Binding-site contacts:
Ligand atom O7 contacts residue SER587 of chain 1.A at 3.5 Å.
Ligand atom C4 contacts residue ASN618 of chain 1.A at 4.2 Å.
Ligand atom O5 contacts residue ASN618 of chain 1.A at 2.3 Å (h-bond).
Ligand atom O6 contacts residue VAL589 of chain 1.A at 4.4 Å.
Ligand atom C7 contacts residue LYS586 of chain 1.A at 3.5 Å.
Ligand atom N2 contacts residue LYS586 of chain 1.A at 4.2 Å.
Ligand atom O7 contacts residue LYS586 of chain 1.A at 3.5 Å (salt-bridge).
Ligand atom C7 contacts residue ASN618 of chain 1.A at 3.6 Å.
Ligand atom N2 contacts residue ASN618 of chain 1.A at 2.9 Å (h-bond).
Ligand atom C2 contacts residue SER587 of chain 1.A at 4.5 Å.
Ligand atom C3 contacts residue ASN618 of chain 1.A at 3.9 Å.
Ligand atom O5 contacts residue SER587 of chain 1.A at 4.1 Å.
Ligand atom O7 contacts residue ASN618 of chain 1.A at 3.9 Å.
Ligand atom C5 contacts residue ASN618 of chain 1.A at 3.6 Å.
Ligand atom C1 contacts residue SER587 of chain 1.A at 4.1 Å.
Ligand atom C1 contacts residue ASN618 of chain 1.A at 1.5 Å.
Ligand atom C2 contacts residue ASN618 of chain 1.A at 2.5 Å.
Ligand atom C6 contacts residue VAL589 of chain 1.A at 4.1 Å (hydrophobic).
Ligand atom O5 contacts residue VAL589 of chain 1.A at 3.6 Å.
Ligand atom C7 contacts residue SER587 of chain 1.A at 4.3 Å.
Ligand atom C8 contacts residue LYS586 of chain 1.A at 3.7 Å.

Sequence of chain 1.A:
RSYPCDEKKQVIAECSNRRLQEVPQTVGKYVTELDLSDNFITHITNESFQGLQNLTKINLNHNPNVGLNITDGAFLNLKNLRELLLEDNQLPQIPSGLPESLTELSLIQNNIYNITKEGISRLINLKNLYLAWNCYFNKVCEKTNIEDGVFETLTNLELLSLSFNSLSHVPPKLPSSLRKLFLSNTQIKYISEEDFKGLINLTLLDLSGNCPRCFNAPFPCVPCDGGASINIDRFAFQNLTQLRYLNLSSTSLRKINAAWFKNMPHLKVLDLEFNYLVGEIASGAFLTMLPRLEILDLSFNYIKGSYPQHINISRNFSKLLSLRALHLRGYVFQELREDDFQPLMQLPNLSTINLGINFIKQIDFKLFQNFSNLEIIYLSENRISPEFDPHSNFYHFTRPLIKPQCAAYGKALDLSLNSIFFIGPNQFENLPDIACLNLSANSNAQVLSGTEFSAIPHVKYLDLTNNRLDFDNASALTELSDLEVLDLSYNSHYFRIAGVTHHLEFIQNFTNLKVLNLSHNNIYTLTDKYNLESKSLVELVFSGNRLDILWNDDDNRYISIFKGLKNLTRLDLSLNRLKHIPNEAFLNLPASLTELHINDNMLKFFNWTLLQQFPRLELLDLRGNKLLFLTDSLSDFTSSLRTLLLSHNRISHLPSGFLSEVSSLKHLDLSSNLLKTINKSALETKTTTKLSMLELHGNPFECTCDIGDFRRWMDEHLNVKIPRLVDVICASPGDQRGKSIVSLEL

The protein below binds the small molecule below.
Small molecule (SMILES): CC(=O)N[C@@H]1[C@@H](O)[C@H](O)[C@@H](CO)O[C@H]1O